Binding-site contacts:
Ligand atom O2 contacts residue PHE20 of chain 1.A at 3.8 Å.
Ligand atom C6 contacts residue MVL1 of chain 1.B at 4.2 Å.
Ligand atom C3 contacts residue TYR247 of chain 1.A at 3.9 Å (hydrophobic).
Ligand atom C1 contacts residue MVL1 of chain 1.B at 2.4 Å.
Ligand atom O1 contacts residue TRP281 of chain 1.A at 3.1 Å (h-bond).
Ligand atom C2 contacts residue MVL1 of chain 1.B at 3.7 Å.
Ligand atom O4 contacts residue TYR247 of chain 1.A at 4.1 Å.
Ligand atom C1 contacts residue TRP281 of chain 1.A at 4.2 Å (hydrophobic).
Ligand atom C4 contacts residue PHE20 of chain 1.A at 4.4 Å (hydrophobic).
Ligand atom O1 contacts residue GLU282 of chain 1.A at 4.0 Å.
Ligand atom C6 contacts residue VAL21 of chain 1.A at 3.9 Å (hydrophobic).
Ligand atom O6 contacts residue MVL1 of chain 1.B at 3.1 Å (h-bond).
Ligand atom O2 contacts residue MVL1 of chain 1.B at 4.3 Å.
Ligand atom O6 contacts residue ASN97 of chain 1.A at 3.2 Å (h-bond).
Ligand atom O5 contacts residue PHE20 of chain 1.A at 3.4 Å.
Ligand atom C2 contacts residue TYR247 of chain 1.A at 4.3 Å (hydrophobic).
Ligand atom C5 contacts residue PHE20 of chain 1.A at 4.1 Å (hydrophobic).
Ligand atom C5 contacts residue MVL1 of chain 1.B at 4.0 Å.
Ligand atom C5 contacts residue TYR247 of chain 1.A at 3.9 Å (hydrophobic).
Ligand atom C2 contacts residue GLU282 of chain 1.A at 3.3 Å.
Ligand atom O3 contacts residue GLU282 of chain 1.A at 4.3 Å.
Ligand atom C6 contacts residue TYR247 of chain 1.A at 4.3 Å (hydrophobic).
Ligand atom C2 contacts residue TRP281 of chain 1.A at 4.4 Å (hydrophobic).
Ligand atom O2 contacts residue GLU282 of chain 1.A at 2.5 Å (salt-bridge).
Ligand atom O2 contacts residue TRP281 of chain 1.A at 3.9 Å.
Ligand atom C6 contacts residue ASN97 of chain 1.A at 3.5 Å.
Ligand atom C3 contacts residue GLU282 of chain 1.A at 4.4 Å.
Ligand atom O5 contacts residue MVL1 of chain 1.B at 2.8 Å.
Ligand atom O5 contacts residue TRP281 of chain 1.A at 4.3 Å.
Ligand atom O1 contacts residue PHE20 of chain 1.A at 4.5 Å.
Ligand atom C4 contacts residue TYR247 of chain 1.A at 4.4 Å (hydrophobic).
Ligand atom O6 contacts residue PHE20 of chain 1.A at 3.6 Å.
Ligand atom C1 contacts residue TYR247 of chain 1.A at 3.9 Å (hydrophobic).
Ligand atom O4 contacts residue VAL21 of chain 1.A at 4.4 Å.
Ligand atom C4 contacts residue VAL21 of chain 1.A at 4.2 Å (hydrophobic).
Ligand atom O6 contacts residue ARG104 of chain 1.A at 3.7 Å.
Ligand atom O1 contacts residue MVL1 of chain 1.B at 1.4 Å.
Ligand atom C1 contacts residue GLU282 of chain 1.A at 4.3 Å.
Ligand atom C6 contacts residue PHE20 of chain 1.A at 3.8 Å (hydrophobic).
Ligand atom C1 contacts residue PHE20 of chain 1.A at 4.4 Å (hydrophobic).

Sequence of chain 1.A:
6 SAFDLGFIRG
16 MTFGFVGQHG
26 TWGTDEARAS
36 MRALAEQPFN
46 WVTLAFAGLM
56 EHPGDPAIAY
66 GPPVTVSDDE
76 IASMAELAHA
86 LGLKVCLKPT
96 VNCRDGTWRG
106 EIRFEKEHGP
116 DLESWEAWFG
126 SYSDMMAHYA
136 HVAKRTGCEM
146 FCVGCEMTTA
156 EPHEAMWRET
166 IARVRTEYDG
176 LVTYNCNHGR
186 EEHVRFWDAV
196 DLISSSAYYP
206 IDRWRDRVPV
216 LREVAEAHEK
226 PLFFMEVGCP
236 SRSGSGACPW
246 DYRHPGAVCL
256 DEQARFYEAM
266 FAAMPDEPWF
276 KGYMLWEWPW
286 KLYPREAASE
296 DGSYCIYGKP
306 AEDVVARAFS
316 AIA

This protein binds this small molecule.
Small molecule (SMILES): OC[C@H]1O[C@@H](O)[C@@H](O)[C@@H](O)[C@@H]1O